This protein binds this small molecule.
Small molecule (SMILES): O=c1[nH]cnc2c1ncn2[C@@H]1O[C@H](COP(=O)(O)O)[C@@H](O)[C@H]1O

Binding-site contacts:
Ligand atom N7 contacts residue GLY304 of chain 1.H at 3.5 Å.
Ligand atom O6 contacts residue GLY304 of chain 1.H at 3.1 Å.
Ligand atom N7 contacts residue MET305 of chain 1.H at 2.9 Å (h-bond).
Ligand atom O6 contacts residue GLY333 of chain 1.H at 3.5 Å.
Ligand atom C4 contacts residue 8L11 of chain 1.LA at 3.4 Å.
Ligand atom C5 contacts residue ILE221 of chain 1.H at 3.4 Å (hydrophobic).
Ligand atom C2 contacts residue 8L11 of chain 1.LA at 3.2 Å.
Ligand atom C2' contacts residue ASP255 of chain 1.H at 3.6 Å.
Ligand atom N3 contacts residue 8L11 of chain 1.LA at 3.5 Å.
Ligand atom C4 contacts residue ILE221 of chain 1.H at 3.6 Å (hydrophobic).
Ligand atom O2' contacts residue ASN194 of chain 1.H at 3.5 Å (h-bond).
Ligand atom O3' contacts residue MET276 of chain 1.H at 3.5 Å (h-bond).
Ligand atom O1P contacts residue SER220 of chain 1.H at 2.6 Å (h-bond).
Ligand atom O3' contacts residue ALA70 of chain 1.H at 3.3 Å.
Ligand atom C5 contacts residue MET305 of chain 1.H at 3.6 Å (hydrophobic).
Ligand atom O6 contacts residue MET305 of chain 1.H at 3.2 Å (h-bond).
Ligand atom O1P contacts residue TYR302 of chain 1.H at 2.6 Å (h-bond).
Ligand atom O2' contacts residue ASP255 of chain 1.H at 2.4 Å (salt-bridge).
Ligand atom C5 contacts residue 8L11 of chain 1.LA at 3.5 Å.
Ligand atom C2 contacts residue CYS222 of chain 1.H at 3.2 Å (hydrophobic).
Ligand atom N1 contacts residue 8L11 of chain 1.LA at 3.4 Å (h-bond).
Ligand atom C6 contacts residue 8L11 of chain 1.LA at 3.6 Å.
Ligand atom O3P contacts residue SER220 of chain 1.H at 2.9 Å (h-bond).
Ligand atom O2P contacts residue SER279 of chain 1.H at 3.6 Å (h-bond).
Ligand atom C3' contacts residue ASP255 of chain 1.H at 3.5 Å.
Ligand atom O3P contacts residue GLY219 of chain 1.H at 3.5 Å.
Ligand atom C8 contacts residue MET72 of chain 1.H at 3.5 Å (hydrophobic).
Ligand atom C6 contacts residue GLY306 of chain 1.H at 3.5 Å.
Ligand atom O5' contacts residue GLY256 of chain 1.H at 3.5 Å.
Ligand atom C4' contacts residue ASP255 of chain 1.H at 3.6 Å.
Ligand atom O3' contacts residue ASP255 of chain 1.H at 2.6 Å (salt-bridge).
Ligand atom O1P contacts residue SER279 of chain 1.H at 3.1 Å (h-bond).
Ligand atom N7 contacts residue ILE221 of chain 1.H at 3.5 Å.
Ligand atom O6 contacts residue GLY306 of chain 1.H at 2.7 Å (h-bond).
Ligand atom C2 contacts residue GLU332 of chain 1.H at 3.4 Å.
Ligand atom O3P contacts residue GLY257 of chain 1.H at 2.9 Å (h-bond).
Ligand atom N1 contacts residue GLU332 of chain 1.H at 2.7 Å (salt-bridge).
Ligand atom N3 contacts residue CYS222 of chain 1.H at 3.6 Å.
Ligand atom O2P contacts residue GLY278 of chain 1.H at 2.8 Å (h-bond).
Ligand atom O5' contacts residue GLY219 of chain 1.H at 3.5 Å.

Sequence of chain 1.H:
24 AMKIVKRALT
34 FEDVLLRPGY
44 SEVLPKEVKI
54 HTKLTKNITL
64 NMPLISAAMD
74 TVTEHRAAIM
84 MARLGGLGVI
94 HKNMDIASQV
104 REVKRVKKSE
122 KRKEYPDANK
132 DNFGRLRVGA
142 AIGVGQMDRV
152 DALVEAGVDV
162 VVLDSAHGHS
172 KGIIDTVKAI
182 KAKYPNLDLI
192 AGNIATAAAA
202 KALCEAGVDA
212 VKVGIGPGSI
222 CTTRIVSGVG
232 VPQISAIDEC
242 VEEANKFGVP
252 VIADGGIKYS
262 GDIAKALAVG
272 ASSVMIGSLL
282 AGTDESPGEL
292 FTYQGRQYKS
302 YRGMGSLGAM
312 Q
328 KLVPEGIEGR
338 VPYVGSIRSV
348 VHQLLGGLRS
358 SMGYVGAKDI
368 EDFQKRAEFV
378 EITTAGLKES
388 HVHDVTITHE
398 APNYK